Sequence of chain 4.C:
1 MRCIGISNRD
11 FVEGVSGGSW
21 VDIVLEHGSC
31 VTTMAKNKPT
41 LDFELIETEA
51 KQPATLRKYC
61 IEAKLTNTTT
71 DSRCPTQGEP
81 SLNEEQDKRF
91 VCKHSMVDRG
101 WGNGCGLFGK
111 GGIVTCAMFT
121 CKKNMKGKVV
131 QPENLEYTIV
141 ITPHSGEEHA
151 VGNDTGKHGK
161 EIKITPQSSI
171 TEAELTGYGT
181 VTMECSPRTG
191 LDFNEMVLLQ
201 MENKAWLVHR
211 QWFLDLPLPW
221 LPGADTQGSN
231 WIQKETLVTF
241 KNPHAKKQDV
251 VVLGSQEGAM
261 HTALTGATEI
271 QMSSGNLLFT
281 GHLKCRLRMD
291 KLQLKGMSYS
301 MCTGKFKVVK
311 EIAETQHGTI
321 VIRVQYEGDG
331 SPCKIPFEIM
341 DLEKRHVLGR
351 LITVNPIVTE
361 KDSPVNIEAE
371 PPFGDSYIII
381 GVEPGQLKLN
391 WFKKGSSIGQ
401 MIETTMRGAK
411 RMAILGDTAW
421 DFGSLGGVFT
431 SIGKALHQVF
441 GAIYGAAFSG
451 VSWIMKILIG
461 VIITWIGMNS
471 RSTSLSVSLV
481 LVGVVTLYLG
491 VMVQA

This small molecule binds to this protein.
Small molecule (SMILES): CC(=O)N[C@H]1[C@H](O[C@H]2[C@H](O)[C@@H](NC(C)=O)CO[C@@H]2CO)O[C@H](CO)[C@@H](O)[C@@H]1O

Binding-site contacts:
Ligand atom C1 contacts residue THR155 of chain 4.E at 4.0 Å.
Ligand atom C3 contacts residue HIS149 of chain 4.E at 4.5 Å.
Ligand atom C7 contacts residue ASN153 of chain 4.E at 3.3 Å.
Ligand atom C2 contacts residue HIS149 of chain 4.E at 3.7 Å.
Ligand atom C5 contacts residue HIS158 of chain 4.E at 4.2 Å.
Ligand atom N2 contacts residue ASN153 of chain 4.E at 2.9 Å (h-bond).
Ligand atom C6 contacts residue HIS149 of chain 4.E at 4.2 Å.
Ligand atom O6 contacts residue GLY156 of chain 4.E at 4.5 Å.
Ligand atom C8 contacts residue ASN153 of chain 4.E at 4.0 Å.
Ligand atom O5 contacts residue HIS158 of chain 4.E at 3.1 Å (h-bond).
Ligand atom O5 contacts residue ASN153 of chain 4.E at 2.3 Å (h-bond).
Ligand atom C7 contacts residue HIS149 of chain 4.E at 4.5 Å.
Ligand atom C3 contacts residue ASN153 of chain 4.E at 3.8 Å.
Ligand atom C6 contacts residue HIS158 of chain 4.E at 4.0 Å.
Ligand atom O7 contacts residue ASN153 of chain 4.E at 3.3 Å (h-bond).
Ligand atom C5 contacts residue HIS149 of chain 4.E at 4.4 Å.
Ligand atom O6 contacts residue HIS158 of chain 4.E at 2.8 Å (h-bond).
Ligand atom O6 contacts residue ASN153 of chain 4.E at 4.5 Å.
Ligand atom C2 contacts residue ASN153 of chain 4.E at 2.4 Å.
Ligand atom C4 contacts residue ASN153 of chain 4.E at 4.2 Å.
Ligand atom C8 contacts residue GLY102 of chain 4.C at 3.3 Å.
Ligand atom C4 contacts residue HIS149 of chain 4.E at 4.4 Å.
Ligand atom C1 contacts residue ASN153 of chain 4.E at 1.4 Å.
Ligand atom C1 contacts residue HIS149 of chain 4.E at 3.6 Å.
Ligand atom O5 contacts residue HIS149 of chain 4.E at 3.5 Å (h-bond).
Ligand atom C1 contacts residue HIS158 of chain 4.E at 3.9 Å.
Ligand atom O7 contacts residue HIS149 of chain 4.E at 3.6 Å.
Ligand atom O6 contacts residue HIS149 of chain 4.E at 3.0 Å (h-bond).
Ligand atom O3 contacts residue HIS149 of chain 4.E at 4.2 Å.
Ligand atom C5 contacts residue ASN153 of chain 4.E at 3.6 Å.
Ligand atom O5 contacts residue THR155 of chain 4.E at 4.3 Å.

Sequence of chain 4.E:
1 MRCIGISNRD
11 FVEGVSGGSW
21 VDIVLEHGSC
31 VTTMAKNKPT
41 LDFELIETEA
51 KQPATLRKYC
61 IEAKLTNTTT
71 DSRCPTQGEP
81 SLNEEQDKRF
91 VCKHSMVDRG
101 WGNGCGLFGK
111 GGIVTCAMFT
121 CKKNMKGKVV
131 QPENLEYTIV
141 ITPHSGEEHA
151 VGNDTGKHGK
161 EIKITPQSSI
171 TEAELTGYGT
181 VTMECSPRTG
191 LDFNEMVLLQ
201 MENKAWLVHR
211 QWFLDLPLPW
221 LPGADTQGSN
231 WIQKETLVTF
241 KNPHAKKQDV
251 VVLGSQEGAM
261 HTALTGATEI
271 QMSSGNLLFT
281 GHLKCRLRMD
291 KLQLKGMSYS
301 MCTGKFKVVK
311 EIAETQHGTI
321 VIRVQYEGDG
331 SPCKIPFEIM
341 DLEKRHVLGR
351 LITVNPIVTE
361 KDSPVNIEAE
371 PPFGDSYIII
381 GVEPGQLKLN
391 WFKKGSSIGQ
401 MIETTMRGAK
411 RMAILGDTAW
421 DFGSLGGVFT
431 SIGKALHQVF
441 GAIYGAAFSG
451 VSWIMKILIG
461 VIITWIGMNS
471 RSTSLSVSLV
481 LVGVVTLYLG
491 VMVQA